A protein and the small-molecule ligand that binds it are described below.
Small molecule (SMILES): CC(C)C[C@H](NC(=O)OCC1C[C@H]2CCC[C@@H](C1)C2)C(=O)N[C@@H](C[C@@H]1CCNC1=O)[C@H](O)S(=O)(=O)O

Sequence of chain 1.A:
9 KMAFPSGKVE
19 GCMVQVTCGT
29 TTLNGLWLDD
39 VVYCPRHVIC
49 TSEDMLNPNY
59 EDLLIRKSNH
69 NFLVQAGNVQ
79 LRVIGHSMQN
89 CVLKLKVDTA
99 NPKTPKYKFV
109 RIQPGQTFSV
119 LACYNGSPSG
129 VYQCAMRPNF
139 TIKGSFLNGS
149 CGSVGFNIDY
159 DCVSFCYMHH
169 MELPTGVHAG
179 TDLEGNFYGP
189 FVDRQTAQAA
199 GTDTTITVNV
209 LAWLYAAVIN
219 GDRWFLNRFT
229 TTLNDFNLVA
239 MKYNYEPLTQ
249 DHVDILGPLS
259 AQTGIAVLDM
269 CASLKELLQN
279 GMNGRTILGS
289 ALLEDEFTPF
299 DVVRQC

Binding-site contacts:
Ligand atom C17 contacts residue Y5S1 of chain 1.D at 0.1 Å.
Ligand atom C29 contacts residue Y5S1 of chain 1.D at 0.0 Å.
Ligand atom O01 contacts residue Y5S1 of chain 1.D at 0.0 Å (h-bond).
Ligand atom C19 contacts residue Y5S1 of chain 1.D at 0.0 Å.
Ligand atom C08 contacts residue CYS149 of chain 1.A at 2.7 Å (hydrophobic).
Ligand atom C14 contacts residue Y5S1 of chain 1.D at 0.1 Å.
Ligand atom C08 contacts residue Y5S1 of chain 1.D at 0.1 Å.
Ligand atom C27 contacts residue Y5S1 of chain 1.D at 0.0 Å.
Ligand atom O31 contacts residue GLU170 of chain 1.A at 3.0 Å (salt-bridge).
Ligand atom C13 contacts residue Y5S1 of chain 1.D at 0.1 Å.
Ligand atom N18 contacts residue Y5S1 of chain 1.D at 0.0 Å (h-bond).
Ligand atom C12 contacts residue Y5S1 of chain 1.D at 0.1 Å.
Ligand atom N11 contacts residue Y5S1 of chain 1.D at 0.1 Å (h-bond).
Ligand atom C04 contacts residue Y5S1 of chain 1.D at 0.0 Å.
Ligand atom C22 contacts residue Y5S1 of chain 1.D at 0.0 Å.
Ligand atom O20 contacts residue Y5S1 of chain 1.D at 0.0 Å (h-bond).
Ligand atom O31 contacts residue Y5S1 of chain 1.D at 0.0 Å (h-bond).
Ligand atom N03 contacts residue Y5S1 of chain 1.D at 0.0 Å (h-bond).
Ligand atom C23 contacts residue Y5S1 of chain 1.D at 0.0 Å.
Ligand atom C24 contacts residue Y5S1 of chain 1.D at 0.0 Å.
Ligand atom O10 contacts residue CYS149 of chain 1.A at 2.6 Å (h-bond).
Ligand atom C30 contacts residue Y5S1 of chain 1.D at 0.0 Å.
Ligand atom C16 contacts residue Y5S1 of chain 1.D at 0.0 Å.
Ligand atom C21 contacts residue Y5S1 of chain 1.D at 0.0 Å.
Ligand atom C28 contacts residue Y5S1 of chain 1.D at 0.0 Å.
Ligand atom N18 contacts residue GLN193 of chain 1.A at 2.9 Å (h-bond).
Ligand atom C09 contacts residue CYS149 of chain 1.A at 1.8 Å (hydrophobic).
Ligand atom O01 contacts residue HIS167 of chain 1.A at 2.8 Å (h-bond).
Ligand atom C06 contacts residue Y5S1 of chain 1.D at 0.0 Å.
Ligand atom N11 contacts residue CYS149 of chain 1.A at 3.0 Å (h-bond).
Ligand atom O10 contacts residue Y5S1 of chain 1.D at 1.4 Å.
Ligand atom C09 contacts residue Y5S1 of chain 1.D at 0.1 Å.
Ligand atom C02 contacts residue Y5S1 of chain 1.D at 0.0 Å.
Ligand atom C07 contacts residue Y5S1 of chain 1.D at 0.1 Å.
Ligand atom C15 contacts residue Y5S1 of chain 1.D at 0.1 Å.
Ligand atom C05 contacts residue Y5S1 of chain 1.D at 0.0 Å.
Ligand atom C25 contacts residue Y5S1 of chain 1.D at 0.0 Å.
Ligand atom C26 contacts residue Y5S1 of chain 1.D at 0.0 Å.
Ligand atom O32 contacts residue Y5S1 of chain 1.D at 0.3 Å (h-bond).
Ligand atom N03 contacts residue GLU170 of chain 1.A at 3.0 Å (salt-bridge).